Binding-site contacts:
Ligand atom O6 contacts residue THR242 of chain 1.B at 2.7 Å (h-bond).
Ligand atom C6 contacts residue THR242 of chain 1.B at 3.4 Å.
Ligand atom O7 contacts residue ASN240 of chain 1.B at 4.3 Å.
Ligand atom C2 contacts residue ASN240 of chain 1.B at 2.4 Å.
Ligand atom C1 contacts residue ASN240 of chain 1.B at 1.4 Å.
Ligand atom O5 contacts residue THR242 of chain 1.B at 4.2 Å.
Ligand atom O6 contacts residue THR114 of chain 1.B at 4.3 Å.
Ligand atom C5 contacts residue THR242 of chain 1.B at 4.5 Å.
Ligand atom N2 contacts residue ASN240 of chain 1.B at 2.9 Å (h-bond).
Ligand atom C8 contacts residue ARG472 of chain 1.A at 4.5 Å.
Ligand atom O5 contacts residue ASN240 of chain 1.B at 2.2 Å (h-bond).
Ligand atom C7 contacts residue GLU471 of chain 1.A at 4.4 Å.
Ligand atom C4 contacts residue ASN240 of chain 1.B at 4.1 Å.
Ligand atom O7 contacts residue GLU471 of chain 1.A at 3.4 Å (salt-bridge).
Ligand atom C3 contacts residue ASN240 of chain 1.B at 3.7 Å.
Ligand atom C7 contacts residue ASN240 of chain 1.B at 3.8 Å.
Ligand atom C5 contacts residue ASN240 of chain 1.B at 3.5 Å.

Sequence of chain 1.B:
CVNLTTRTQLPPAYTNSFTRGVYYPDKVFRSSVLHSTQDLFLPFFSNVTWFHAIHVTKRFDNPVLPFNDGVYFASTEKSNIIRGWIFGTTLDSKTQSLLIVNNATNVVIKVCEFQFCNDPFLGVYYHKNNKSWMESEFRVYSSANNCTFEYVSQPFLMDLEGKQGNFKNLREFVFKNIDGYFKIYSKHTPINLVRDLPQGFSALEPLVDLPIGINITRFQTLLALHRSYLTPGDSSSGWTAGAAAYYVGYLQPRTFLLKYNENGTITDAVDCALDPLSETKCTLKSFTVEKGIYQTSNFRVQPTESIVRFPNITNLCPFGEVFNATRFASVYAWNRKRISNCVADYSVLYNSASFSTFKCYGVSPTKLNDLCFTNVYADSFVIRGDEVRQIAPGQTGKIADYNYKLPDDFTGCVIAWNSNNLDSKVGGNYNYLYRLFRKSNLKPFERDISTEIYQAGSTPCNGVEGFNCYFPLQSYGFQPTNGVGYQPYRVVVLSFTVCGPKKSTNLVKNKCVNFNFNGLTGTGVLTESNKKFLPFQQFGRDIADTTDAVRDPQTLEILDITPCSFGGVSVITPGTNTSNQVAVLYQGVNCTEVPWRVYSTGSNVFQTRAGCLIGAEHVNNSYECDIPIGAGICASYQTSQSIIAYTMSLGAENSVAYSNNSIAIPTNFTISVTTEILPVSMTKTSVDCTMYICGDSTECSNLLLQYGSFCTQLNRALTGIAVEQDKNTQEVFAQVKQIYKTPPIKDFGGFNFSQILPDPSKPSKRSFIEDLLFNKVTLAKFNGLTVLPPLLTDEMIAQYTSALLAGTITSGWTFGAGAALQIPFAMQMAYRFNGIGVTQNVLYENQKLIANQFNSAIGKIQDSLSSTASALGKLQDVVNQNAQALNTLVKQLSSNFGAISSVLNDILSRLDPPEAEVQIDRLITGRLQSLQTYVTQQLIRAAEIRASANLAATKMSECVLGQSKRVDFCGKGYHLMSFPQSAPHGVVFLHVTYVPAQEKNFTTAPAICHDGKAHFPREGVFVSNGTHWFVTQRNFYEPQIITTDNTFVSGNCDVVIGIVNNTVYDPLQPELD

This protein binds this small molecule.
Small molecule (SMILES): CC(=O)N[C@@H]1[C@@H](O)[C@H](O)[C@@H](CO)O[C@H]1O

Sequence of chain 1.A:
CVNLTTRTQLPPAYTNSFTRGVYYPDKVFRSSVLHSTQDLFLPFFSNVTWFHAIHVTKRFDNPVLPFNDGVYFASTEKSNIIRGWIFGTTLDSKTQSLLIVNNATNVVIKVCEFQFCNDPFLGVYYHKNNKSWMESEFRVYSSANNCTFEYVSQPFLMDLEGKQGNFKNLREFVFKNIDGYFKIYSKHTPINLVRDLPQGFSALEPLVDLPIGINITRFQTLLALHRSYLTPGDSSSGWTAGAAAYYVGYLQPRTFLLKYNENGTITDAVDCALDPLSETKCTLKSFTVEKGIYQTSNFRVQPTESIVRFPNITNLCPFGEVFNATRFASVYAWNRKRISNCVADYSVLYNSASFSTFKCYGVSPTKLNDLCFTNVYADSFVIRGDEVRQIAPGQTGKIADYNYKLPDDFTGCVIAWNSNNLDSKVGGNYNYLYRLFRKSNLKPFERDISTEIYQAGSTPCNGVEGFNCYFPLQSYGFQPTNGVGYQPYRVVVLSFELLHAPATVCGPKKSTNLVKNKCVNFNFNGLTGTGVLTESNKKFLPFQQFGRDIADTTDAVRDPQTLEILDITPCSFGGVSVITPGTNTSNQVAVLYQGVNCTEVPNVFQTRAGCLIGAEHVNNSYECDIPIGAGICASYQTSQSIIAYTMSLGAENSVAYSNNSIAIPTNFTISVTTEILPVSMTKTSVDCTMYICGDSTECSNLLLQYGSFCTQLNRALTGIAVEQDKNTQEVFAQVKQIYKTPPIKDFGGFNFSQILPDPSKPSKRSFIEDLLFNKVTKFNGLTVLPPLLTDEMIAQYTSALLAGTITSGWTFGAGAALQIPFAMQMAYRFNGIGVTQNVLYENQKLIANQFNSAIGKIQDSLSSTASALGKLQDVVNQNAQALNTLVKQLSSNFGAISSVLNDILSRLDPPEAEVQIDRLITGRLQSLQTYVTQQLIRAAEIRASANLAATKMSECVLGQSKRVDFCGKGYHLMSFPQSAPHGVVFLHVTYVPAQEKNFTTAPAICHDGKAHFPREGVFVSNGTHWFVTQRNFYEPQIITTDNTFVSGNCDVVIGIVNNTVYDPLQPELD